Binding-site contacts:
Ligand atom C2 contacts residue ARG211 of chain 1.B at 3.5 Å.
Ligand atom O3 contacts residue GLU208 of chain 1.B at 3.6 Å.
Ligand atom C17 contacts residue TYR70 of chain 1.B at 3.6 Å (hydrophobic).
Ligand atom O3 contacts residue TYR70 of chain 1.B at 2.8 Å (h-bond).
Ligand atom N1 contacts residue ARG184 of chain 1.B at 3.6 Å.
Ligand atom C10 contacts residue ILE35 of chain 1.B at 3.7 Å (hydrophobic).
Ligand atom C6 contacts residue GLN60 of chain 1.B at 3.6 Å.
Ligand atom O5 contacts residue GLY183 of chain 1.B at 3.8 Å.
Ligand atom C16 contacts residue TYR70 of chain 1.B at 3.7 Å (hydrophobic).
Ligand atom O1 contacts residue LEU17 of chain 1.B at 3.7 Å.
Ligand atom C16 contacts residue ASP158 of chain 1.B at 3.7 Å.
Ligand atom C18 contacts residue ARG211 of chain 1.B at 3.7 Å.
Ligand atom O5 contacts residue ASP158 of chain 1.B at 3.8 Å.
Ligand atom C20 contacts residue GLU208 of chain 1.B at 3.6 Å.
Ligand atom C12 contacts residue GLY16 of chain 1.B at 3.2 Å.
Ligand atom O4 contacts residue GLU208 of chain 1.B at 2.8 Å (salt-bridge).
Ligand atom C14 contacts residue ASP158 of chain 1.B at 3.6 Å.
Ligand atom C18 contacts residue THR187 of chain 1.B at 3.6 Å.
Ligand atom S1 contacts residue GLU208 of chain 1.B at 3.5 Å (salt-bridge).
Ligand atom C9 contacts residue TYR70 of chain 1.B at 3.5 Å (hydrophobic).
Ligand atom O5 contacts residue LYS214 of chain 1.B at 3.6 Å.
Ligand atom C8 contacts residue GLU208 of chain 1.B at 3.6 Å.
Ligand atom C5 contacts residue GLU208 of chain 1.B at 3.4 Å.
Ligand atom C15 contacts residue GLU208 of chain 1.B at 3.7 Å.
Ligand atom C17 contacts residue GLU208 of chain 1.B at 3.4 Å.
Ligand atom O5 contacts residue ARG184 of chain 1.B at 3.8 Å.
Ligand atom C13 contacts residue GLY16 of chain 1.B at 3.6 Å.
Ligand atom S1 contacts residue ARG207 of chain 1.B at 3.6 Å.
Ligand atom O4 contacts residue ARG211 of chain 1.B at 3.2 Å (salt-bridge).
Ligand atom C3 contacts residue ARG211 of chain 1.B at 3.7 Å.
Ligand atom C10 contacts residue TYR70 of chain 1.B at 3.3 Å (hydrophobic).
Ligand atom C17 contacts residue ARG207 of chain 1.B at 3.8 Å.
Ligand atom C18 contacts residue ASP158 of chain 1.B at 3.7 Å.
Ligand atom O5 contacts residue THR187 of chain 1.B at 2.5 Å (h-bond).
Ligand atom N1 contacts residue ASP158 of chain 1.B at 2.7 Å (salt-bridge).
Ligand atom C11 contacts residue TYR70 of chain 1.B at 3.6 Å (hydrophobic).
Ligand atom O5 contacts residue ARG211 of chain 1.B at 3.4 Å.
Ligand atom C19 contacts residue ARG211 of chain 1.B at 3.4 Å.
Ligand atom C6 contacts residue PRO33 of chain 1.B at 3.7 Å (hydrophobic).
Ligand atom O1 contacts residue ATP1 of chain 1.I at 3.8 Å.

A protein and the small-molecule ligand that binds it are described below.
Small molecule (SMILES): C/C1=C/C(=O)O[C@@H]2C[C@@H](CC[C@H](C)/C=C\CC1)O[C@@](O)([C@@H]1CSC(=O)N1)C2

Sequence of chain 1.B:
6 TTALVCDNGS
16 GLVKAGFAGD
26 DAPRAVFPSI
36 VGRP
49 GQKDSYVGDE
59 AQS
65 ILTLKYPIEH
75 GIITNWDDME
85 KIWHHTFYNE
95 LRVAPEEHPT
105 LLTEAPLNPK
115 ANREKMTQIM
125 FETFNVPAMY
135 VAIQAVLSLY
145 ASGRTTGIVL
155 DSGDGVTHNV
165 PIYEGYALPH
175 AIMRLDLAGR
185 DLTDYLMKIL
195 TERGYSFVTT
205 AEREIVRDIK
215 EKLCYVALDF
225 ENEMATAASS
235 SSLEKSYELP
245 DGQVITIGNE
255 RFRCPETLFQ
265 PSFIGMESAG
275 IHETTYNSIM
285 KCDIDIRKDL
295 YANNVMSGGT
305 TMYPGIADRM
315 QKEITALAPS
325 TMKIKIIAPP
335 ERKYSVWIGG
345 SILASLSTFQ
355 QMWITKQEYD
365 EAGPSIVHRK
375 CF